Sequence of chain 1.H:
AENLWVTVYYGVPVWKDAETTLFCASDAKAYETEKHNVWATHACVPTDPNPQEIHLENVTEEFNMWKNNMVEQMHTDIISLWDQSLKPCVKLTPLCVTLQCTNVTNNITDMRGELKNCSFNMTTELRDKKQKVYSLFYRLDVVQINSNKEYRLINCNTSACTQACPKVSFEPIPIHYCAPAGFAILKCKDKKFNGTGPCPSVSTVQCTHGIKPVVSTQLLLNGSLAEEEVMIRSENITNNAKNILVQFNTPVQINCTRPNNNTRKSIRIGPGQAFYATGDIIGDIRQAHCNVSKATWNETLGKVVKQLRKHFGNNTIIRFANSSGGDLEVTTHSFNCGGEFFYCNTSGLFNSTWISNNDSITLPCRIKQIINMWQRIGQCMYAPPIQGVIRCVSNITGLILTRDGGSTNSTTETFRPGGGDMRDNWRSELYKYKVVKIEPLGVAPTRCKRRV

Binding-site contacts:
Ligand atom C8 contacts residue VAL302 of chain 1.H at 3.8 Å (hydrophobic).
Ligand atom C8 contacts residue ASN265 of chain 1.H at 4.2 Å.
Ligand atom C3 contacts residue GLN263 of chain 1.H at 4.3 Å.
Ligand atom O7 contacts residue ASN265 of chain 1.H at 3.5 Å (h-bond).
Ligand atom C5 contacts residue ASN265 of chain 1.H at 3.8 Å.
Ligand atom C5 contacts residue GLN263 of chain 1.H at 4.4 Å.
Ligand atom C8 contacts residue ASN301 of chain 1.H at 4.4 Å.
Ligand atom C2 contacts residue ASN265 of chain 1.H at 2.3 Å.
Ligand atom N2 contacts residue ASN265 of chain 1.H at 2.5 Å (h-bond).
Ligand atom C3 contacts residue ASN265 of chain 1.H at 3.6 Å.
Ligand atom C8 contacts residue SER303 of chain 1.H at 3.5 Å.
Ligand atom C1 contacts residue ASN265 of chain 1.H at 1.4 Å.
Ligand atom O5 contacts residue ARG412 of chain 1.H at 3.9 Å.
Ligand atom O6 contacts residue ARG412 of chain 1.H at 4.1 Å.
Ligand atom O5 contacts residue ASN265 of chain 1.H at 2.5 Å (h-bond).
Ligand atom N2 contacts residue GLN263 of chain 1.H at 4.2 Å.
Ligand atom C1 contacts residue GLN263 of chain 1.H at 4.1 Å.
Ligand atom C4 contacts residue ASN265 of chain 1.H at 4.2 Å.
Ligand atom C7 contacts residue ASN265 of chain 1.H at 3.2 Å.

This small molecule binds to this protein.
Small molecule (SMILES): CC(=O)N[C@H]1[C@H](O[C@H]2[C@H](O)[C@@H](NC(C)=O)CO[C@@H]2CO)O[C@H](CO)[C@@H](O)[C@@H]1O